The small molecule below binds the protein below.
Small molecule (SMILES): CC(C)(C)OC(=O)N[C@H](CS[C@H](Cc1ccccc1)C(=O)NCCCc1ccncc1)Cc1ccccc1

Sequence of chain 1.A:
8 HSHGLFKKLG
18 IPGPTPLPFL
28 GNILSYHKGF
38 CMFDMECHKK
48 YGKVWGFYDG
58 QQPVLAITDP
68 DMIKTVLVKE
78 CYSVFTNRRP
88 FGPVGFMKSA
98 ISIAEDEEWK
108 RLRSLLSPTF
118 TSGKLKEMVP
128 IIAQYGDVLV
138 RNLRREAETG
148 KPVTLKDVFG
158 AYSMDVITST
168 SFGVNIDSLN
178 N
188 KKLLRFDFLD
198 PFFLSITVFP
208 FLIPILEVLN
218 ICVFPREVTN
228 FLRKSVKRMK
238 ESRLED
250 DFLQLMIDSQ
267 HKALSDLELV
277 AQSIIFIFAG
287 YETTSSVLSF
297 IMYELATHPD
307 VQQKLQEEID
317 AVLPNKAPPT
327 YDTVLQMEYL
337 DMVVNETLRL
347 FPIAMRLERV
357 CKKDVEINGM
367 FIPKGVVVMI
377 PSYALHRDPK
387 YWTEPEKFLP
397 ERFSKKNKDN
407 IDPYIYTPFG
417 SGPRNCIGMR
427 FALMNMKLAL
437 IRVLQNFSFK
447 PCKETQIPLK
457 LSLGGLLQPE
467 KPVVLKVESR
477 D

Binding-site contacts:
Ligand atom C16 contacts residue PHE284 of chain 1.A at 3.6 Å (hydrophobic).
Ligand atom C17 contacts residue PHE284 of chain 1.A at 3.4 Å (hydrophobic).
Ligand atom C33 contacts residue ARG85 of chain 1.A at 4.2 Å.
Ligand atom C27 contacts residue HEM1 of chain 1.B at 4.2 Å.
Ligand atom O21 contacts residue SER99 of chain 1.A at 2.5 Å (h-bond).
Ligand atom C27 contacts residue ALA285 of chain 1.A at 3.5 Å (hydrophobic).
Ligand atom C30 contacts residue HEM1 of chain 1.B at 3.0 Å.
Ligand atom C16 contacts residue PHE193 of chain 1.A at 4.0 Å (hydrophobic).
Ligand atom C26 contacts residue THR289 of chain 1.A at 3.8 Å.
Ligand atom O21 contacts residue ILE281 of chain 1.A at 4.1 Å.
Ligand atom C19 contacts residue ILE280 of chain 1.A at 3.4 Å (hydrophobic).
Ligand atom C16 contacts residue PHE195 of chain 1.A at 4.0 Å (hydrophobic).
Ligand atom C15 contacts residue PHE221 of chain 1.A at 3.7 Å (hydrophobic).
Ligand atom C15 contacts residue PHE284 of chain 1.A at 3.9 Å (hydrophobic).
Ligand atom C38 contacts residue ARG85 of chain 1.A at 3.6 Å.
Ligand atom C18 contacts residue PHE284 of chain 1.A at 3.5 Å (hydrophobic).
Ligand atom C14 contacts residue PHE221 of chain 1.A at 3.6 Å (hydrophobic).
Ligand atom C31 contacts residue THR289 of chain 1.A at 3.5 Å.
Ligand atom C18 contacts residue ILE280 of chain 1.A at 3.0 Å (hydrophobic).
Ligand atom C37 contacts residue ARG85 of chain 1.A at 3.7 Å.
Ligand atom N29 contacts residue HEM1 of chain 1.B at 2.1 Å.
Ligand atom C31 contacts residue ILE349 of chain 1.A at 4.1 Å (hydrophobic).
Ligand atom C28 contacts residue ALA285 of chain 1.A at 3.6 Å (hydrophobic).
Ligand atom C25 contacts residue PHE284 of chain 1.A at 3.4 Å (hydrophobic).
Ligand atom C28 contacts residue HEM1 of chain 1.B at 2.9 Å.
Ligand atom C01 contacts residue LEU462 of chain 1.A at 4.2 Å (hydrophobic).
Ligand atom C10 contacts residue PHE88 of chain 1.A at 4.0 Å (hydrophobic).
Ligand atom C13 contacts residue PHE221 of chain 1.A at 3.7 Å (hydrophobic).
Ligand atom C15 contacts residue PHE195 of chain 1.A at 3.6 Å (hydrophobic).
Ligand atom C25 contacts residue THR289 of chain 1.A at 4.0 Å.
Ligand atom C19 contacts residue ILE281 of chain 1.A at 4.1 Å (hydrophobic).
Ligand atom C17 contacts residue ILE280 of chain 1.A at 4.2 Å (hydrophobic).
Ligand atom C30 contacts residue THR289 of chain 1.A at 4.1 Å.
Ligand atom S11 contacts residue PHE88 of chain 1.A at 3.5 Å.
Ligand atom C19 contacts residue PHE284 of chain 1.A at 3.9 Å (hydrophobic).
Ligand atom N22 contacts residue PHE284 of chain 1.A at 4.2 Å.
Ligand atom C24 contacts residue PHE284 of chain 1.A at 3.5 Å (hydrophobic).
Ligand atom C23 contacts residue PHE284 of chain 1.A at 3.2 Å (hydrophobic).
Ligand atom C20 contacts residue SER99 of chain 1.A at 3.7 Å.
Ligand atom C36 contacts residue HEM1 of chain 1.B at 3.8 Å.